Sequence of chain 6.A:
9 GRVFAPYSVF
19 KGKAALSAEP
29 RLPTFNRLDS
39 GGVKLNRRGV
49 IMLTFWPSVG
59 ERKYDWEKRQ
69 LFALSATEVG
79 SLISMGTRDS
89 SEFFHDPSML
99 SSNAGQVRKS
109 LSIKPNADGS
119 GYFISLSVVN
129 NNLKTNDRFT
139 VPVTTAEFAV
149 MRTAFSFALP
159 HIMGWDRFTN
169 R

Sequence of chain 17.A:
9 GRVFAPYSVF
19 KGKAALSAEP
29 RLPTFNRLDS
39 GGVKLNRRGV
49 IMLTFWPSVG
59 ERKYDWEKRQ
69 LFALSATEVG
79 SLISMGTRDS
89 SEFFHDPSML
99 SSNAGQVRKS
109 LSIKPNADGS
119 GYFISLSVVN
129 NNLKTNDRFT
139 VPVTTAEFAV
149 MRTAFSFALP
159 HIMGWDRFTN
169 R

Binding-site contacts:
Ligand atom O2 contacts residue LYS21 of chain 23.A at 3.5 Å.
Ligand atom C7 contacts residue SER25 of chain 6.A at 3.4 Å.
Ligand atom OP1 contacts residue HIS93 of chain 17.A at 2.6 Å (h-bond).
Ligand atom C1' contacts residue LEU98 of chain 17.A at 3.4 Å (hydrophobic).
Ligand atom O4' contacts residue TRP64 of chain 6.A at 3.4 Å (h-bond).
Ligand atom O4 contacts residue SER16 of chain 6.A at 3.0 Å (h-bond).
Ligand atom C5 contacts residue HIS93 of chain 17.A at 3.5 Å.
Ligand atom C7 contacts residue HIS93 of chain 17.A at 3.5 Å.
Ligand atom O4' contacts residue ASP94 of chain 17.A at 3.3 Å (salt-bridge).
Ligand atom O2 contacts residue ASP94 of chain 17.A at 3.0 Å (salt-bridge).
Ligand atom OP2 contacts residue LYS107 of chain 17.A at 2.6 Å (salt-bridge).
Ligand atom O4 contacts residue LYS21 of chain 23.A at 3.4 Å (salt-bridge).
Ligand atom C4 contacts residue PHE18 of chain 6.A at 3.4 Å (hydrophobic).
Ligand atom O2 contacts residue MET97 of chain 17.A at 3.3 Å.
Ligand atom O2 contacts residue PHE12 of chain 6.A at 2.9 Å.
Ligand atom OP1 contacts residue LYS107 of chain 17.A at 2.8 Å (salt-bridge).
Ligand atom O3' contacts residue SER38 of chain 17.A at 3.4 Å (h-bond).
Ligand atom OP1 contacts residue TYR62 of chain 6.A at 2.8 Å (h-bond).
Ligand atom O2 contacts residue ARG60 of chain 6.A at 3.4 Å.
Ligand atom O4' contacts residue MET50 of chain 17.A at 3.5 Å.
Ligand atom C7 contacts residue LEU36 of chain 17.A at 3.4 Å (hydrophobic).
Ligand atom N3 contacts residue PHE92 of chain 17.A at 3.3 Å (h-bond).
Ligand atom N3 contacts residue PHE18 of chain 6.A at 3.5 Å.
Ligand atom OP1 contacts residue ALA71 of chain 17.A at 3.0 Å (h-bond).
Ligand atom O2 contacts residue LEU69 of chain 17.A at 3.5 Å.
Ligand atom O4' contacts residue HIS93 of chain 17.A at 3.6 Å.
Ligand atom O4' contacts residue LEU98 of chain 17.A at 3.4 Å.
Ligand atom N3 contacts residue LYS21 of chain 23.A at 3.1 Å (salt-bridge).
Ligand atom N3 contacts residue ARG45 of chain 17.A at 3.5 Å (salt-bridge).
Ligand atom OP1 contacts residue LYS61 of chain 6.A at 3.0 Å.
Ligand atom C5 contacts residue PHE18 of chain 6.A at 3.4 Å (hydrophobic).
Ligand atom C2 contacts residue PHE12 of chain 6.A at 3.4 Å (hydrophobic).
Ligand atom O4' contacts residue TRP54 of chain 6.A at 3.5 Å (h-bond).
Ligand atom C2 contacts residue PHE18 of chain 6.A at 3.5 Å (hydrophobic).
Ligand atom C1' contacts residue ASP94 of chain 17.A at 3.2 Å.
Ligand atom C5' contacts residue TYR62 of chain 6.A at 3.2 Å (hydrophobic).
Ligand atom O3' contacts residue ALA71 of chain 17.A at 3.4 Å.
Ligand atom C6 contacts residue PHE18 of chain 6.A at 3.5 Å (hydrophobic).
Ligand atom C4' contacts residue ASP94 of chain 17.A at 3.6 Å.
Ligand atom C6 contacts residue TRP64 of chain 6.A at 3.4 Å (hydrophobic).

This small molecule binds to this protein.
Small molecule (SMILES): Cc1cn([C@H]2C[C@H](O[P](=O)(O)OC[C@H]3O[C@@H](n4cc(C)c(=O)[nH]c4=O)C[C@@H]3O[P](=O)(O)OC[C@H]3O[C@@H](n4cc(C)c(=O)[nH]c4=O)C[C@@H]3O[P](=O)(O)OC[C@H]3O[C@@H](n4cc(C)c(=O)[nH]c4=O)C[C@@H]3O[P](=O)(O)OC[C@H]3O[C@@H](n4cc(C)c(=O)[nH]c4=O)C[C@@H]3O[P](=O)(O)OC[C@H]3O[C@@H](n4cc(C)c(=O)[nH]c4=O)C[C@@H]3O[P](=O)(O)OC[C@H]3O[C@@H](n4cc(C)c(=O)[nH]c4=O)C[C@@H]3O[P](=O)(O)OC[C@H]3O[C@@H](n4cc(C)c(=O)[nH]c4=O)C[C@@H]3O[P](=O)(O)OC[C@H]3O[C@@H](n4cc(C)c(=O)[nH]c4=O)C[C@@H]3O)[C@@H](COP(=O)=O)O2)c(=O)[nH]c1=O

Sequence of chain 23.A:
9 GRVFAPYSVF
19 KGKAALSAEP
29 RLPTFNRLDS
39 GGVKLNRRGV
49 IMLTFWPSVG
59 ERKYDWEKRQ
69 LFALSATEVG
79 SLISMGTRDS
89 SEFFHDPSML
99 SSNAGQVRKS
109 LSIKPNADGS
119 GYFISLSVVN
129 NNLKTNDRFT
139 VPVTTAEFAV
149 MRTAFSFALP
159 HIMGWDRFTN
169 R